A protein and the small-molecule ligand that binds it are described below.
Small molecule (SMILES): CC(=O)N[C@@H]1[C@@H](O)[C@H](O)[C@@H](CO)O[C@H]1O

Sequence of chain 1.A:
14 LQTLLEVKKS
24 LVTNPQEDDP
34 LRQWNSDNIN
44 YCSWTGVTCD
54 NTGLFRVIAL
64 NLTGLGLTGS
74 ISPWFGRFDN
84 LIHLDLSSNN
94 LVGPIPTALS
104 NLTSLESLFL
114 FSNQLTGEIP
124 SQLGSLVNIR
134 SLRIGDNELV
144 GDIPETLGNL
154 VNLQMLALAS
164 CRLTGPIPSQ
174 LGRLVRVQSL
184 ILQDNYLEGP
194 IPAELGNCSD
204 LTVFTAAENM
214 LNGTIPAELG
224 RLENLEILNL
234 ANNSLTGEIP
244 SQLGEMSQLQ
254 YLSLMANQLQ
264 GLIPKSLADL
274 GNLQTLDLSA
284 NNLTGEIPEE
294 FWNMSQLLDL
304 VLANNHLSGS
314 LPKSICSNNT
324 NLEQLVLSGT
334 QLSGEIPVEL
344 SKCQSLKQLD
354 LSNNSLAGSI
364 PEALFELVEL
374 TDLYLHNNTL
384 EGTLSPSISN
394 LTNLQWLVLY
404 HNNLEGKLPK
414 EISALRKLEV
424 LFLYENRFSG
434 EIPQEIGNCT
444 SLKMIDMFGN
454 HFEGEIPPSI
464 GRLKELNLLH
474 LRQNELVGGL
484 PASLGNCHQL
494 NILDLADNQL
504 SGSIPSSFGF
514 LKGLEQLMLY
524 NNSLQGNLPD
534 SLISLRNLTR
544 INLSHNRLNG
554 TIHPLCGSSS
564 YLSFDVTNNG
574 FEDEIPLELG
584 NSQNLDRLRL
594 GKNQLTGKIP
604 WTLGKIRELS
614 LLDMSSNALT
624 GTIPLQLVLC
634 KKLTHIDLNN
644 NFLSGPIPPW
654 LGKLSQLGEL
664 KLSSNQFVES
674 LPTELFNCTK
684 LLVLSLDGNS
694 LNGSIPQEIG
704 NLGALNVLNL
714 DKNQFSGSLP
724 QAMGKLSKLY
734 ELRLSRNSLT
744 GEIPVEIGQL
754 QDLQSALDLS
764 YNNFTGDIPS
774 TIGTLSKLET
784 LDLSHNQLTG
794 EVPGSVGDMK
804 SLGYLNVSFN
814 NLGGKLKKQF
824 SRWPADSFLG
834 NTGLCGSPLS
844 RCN

Binding-site contacts:
Ligand atom C8 contacts residue ASN441 of chain 1.A at 4.4 Å.
Ligand atom O5 contacts residue ARG465 of chain 1.A at 4.1 Å.
Ligand atom C5 contacts residue ASN441 of chain 1.A at 3.8 Å.
Ligand atom O5 contacts residue ASN441 of chain 1.A at 2.5 Å (h-bond).
Ligand atom C3 contacts residue ASN441 of chain 1.A at 3.8 Å.
Ligand atom C4 contacts residue ASN441 of chain 1.A at 4.3 Å.
Ligand atom C1 contacts residue ASN441 of chain 1.A at 1.5 Å.
Ligand atom C7 contacts residue GLU438 of chain 1.A at 3.4 Å.
Ligand atom C2 contacts residue ASN441 of chain 1.A at 2.5 Å.
Ligand atom O6 contacts residue ARG465 of chain 1.A at 4.4 Å.
Ligand atom N2 contacts residue ASN441 of chain 1.A at 2.8 Å (h-bond).
Ligand atom O7 contacts residue ASN441 of chain 1.A at 3.6 Å (h-bond).
Ligand atom C6 contacts residue ARG465 of chain 1.A at 4.3 Å.
Ligand atom N2 contacts residue ARG419 of chain 1.A at 4.1 Å.
Ligand atom C7 contacts residue ASN441 of chain 1.A at 3.4 Å.
Ligand atom C8 contacts residue GLU438 of chain 1.A at 3.8 Å.
Ligand atom O7 contacts residue GLU438 of chain 1.A at 2.5 Å (salt-bridge).